This protein binds this small molecule.
Small molecule (SMILES): CC(C)Cc1ccc(S(=O)(=O)NC(=O)Nc2ncc(Br)s2)s1

Sequence of chain 1.E:
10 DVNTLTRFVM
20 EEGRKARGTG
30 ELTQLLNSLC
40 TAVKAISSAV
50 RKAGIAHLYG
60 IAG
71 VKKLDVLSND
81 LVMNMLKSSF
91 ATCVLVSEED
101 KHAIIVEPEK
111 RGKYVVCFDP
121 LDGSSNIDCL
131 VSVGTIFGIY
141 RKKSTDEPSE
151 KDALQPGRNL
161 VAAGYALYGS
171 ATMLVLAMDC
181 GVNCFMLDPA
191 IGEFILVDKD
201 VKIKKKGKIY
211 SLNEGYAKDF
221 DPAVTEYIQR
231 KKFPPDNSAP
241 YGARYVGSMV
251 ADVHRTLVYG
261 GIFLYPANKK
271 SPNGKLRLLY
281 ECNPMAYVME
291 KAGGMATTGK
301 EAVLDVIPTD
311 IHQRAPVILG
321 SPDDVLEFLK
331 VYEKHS

Sequence of chain 1.G:
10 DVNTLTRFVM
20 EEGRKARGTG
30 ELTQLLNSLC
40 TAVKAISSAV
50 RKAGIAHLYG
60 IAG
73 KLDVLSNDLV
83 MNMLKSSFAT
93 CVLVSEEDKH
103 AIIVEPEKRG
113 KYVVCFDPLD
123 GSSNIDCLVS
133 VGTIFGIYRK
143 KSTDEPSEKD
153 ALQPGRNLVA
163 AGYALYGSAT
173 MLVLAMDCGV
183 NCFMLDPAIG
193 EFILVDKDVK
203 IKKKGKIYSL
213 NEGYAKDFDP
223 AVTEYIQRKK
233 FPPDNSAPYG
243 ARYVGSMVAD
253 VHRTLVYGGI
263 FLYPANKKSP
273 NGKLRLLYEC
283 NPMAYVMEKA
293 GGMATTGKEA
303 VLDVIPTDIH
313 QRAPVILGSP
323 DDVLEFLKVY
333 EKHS

Binding-site contacts:
Ligand atom S5 contacts residue ARG23 of chain 1.E at 3.9 Å.
Ligand atom O16 contacts residue THR32 of chain 1.E at 2.9 Å (h-bond).
Ligand atom S1 contacts residue GLY29 of chain 1.E at 3.5 Å (h-bond).
Ligand atom C10 contacts residue 95M1 of chain 1.O at 3.7 Å.
Ligand atom O17 contacts residue THR32 of chain 1.E at 2.8 Å (h-bond).
Ligand atom O15 contacts residue GLY29 of chain 1.E at 3.3 Å (h-bond).
Ligand atom C13 contacts residue 95M1 of chain 1.O at 3.1 Å.
Ligand atom O17 contacts residue GLY22 of chain 1.E at 3.8 Å.
Ligand atom C14 contacts residue ALA25 of chain 1.E at 3.8 Å (hydrophobic).
Ligand atom O16 contacts residue LEU31 of chain 1.E at 3.2 Å (h-bond).
Ligand atom N4 contacts residue THR28 of chain 1.E at 3.6 Å (h-bond).
Ligand atom N4 contacts residue GLY29 of chain 1.E at 3.0 Å (h-bond).
Ligand atom C3 contacts residue GLY22 of chain 1.E at 3.9 Å.
Ligand atom BR18 contacts residue MET19 of chain 1.E at 3.6 Å.
Ligand atom N4 contacts residue GLY27 of chain 1.E at 3.1 Å.
Ligand atom S7 contacts residue GLY22 of chain 1.E at 3.6 Å.
Ligand atom C13 contacts residue THR28 of chain 1.G at 3.9 Å.
Ligand atom C6 contacts residue GLY22 of chain 1.E at 3.6 Å.
Ligand atom O16 contacts residue GLU30 of chain 1.E at 3.7 Å.
Ligand atom BR18 contacts residue GLY29 of chain 1.G at 3.9 Å.
Ligand atom N4 contacts residue GLY22 of chain 1.E at 3.7 Å.
Ligand atom N9 contacts residue ARG23 of chain 1.E at 3.8 Å.
Ligand atom N9 contacts residue 95M1 of chain 1.O at 3.2 Å.
Ligand atom C10 contacts residue ARG23 of chain 1.E at 3.5 Å.
Ligand atom C6 contacts residue GLY29 of chain 1.E at 3.2 Å.
Ligand atom O16 contacts residue GLY29 of chain 1.E at 3.3 Å.
Ligand atom C2 contacts residue GLY22 of chain 1.E at 3.8 Å.
Ligand atom C20 contacts residue MET178 of chain 1.E at 3.8 Å (hydrophobic).
Ligand atom O15 contacts residue GLY27 of chain 1.E at 3.4 Å.
Ligand atom C13 contacts residue ARG23 of chain 1.E at 3.5 Å.
Ligand atom N8 contacts residue GLY27 of chain 1.E at 3.1 Å (h-bond).
Ligand atom C6 contacts residue GLY27 of chain 1.E at 3.6 Å.
Ligand atom O17 contacts residue GLY29 of chain 1.E at 3.0 Å.
Ligand atom S5 contacts residue MET19 of chain 1.E at 3.7 Å.
Ligand atom C3 contacts residue 95M1 of chain 1.O at 3.8 Å.
Ligand atom N8 contacts residue GLY29 of chain 1.E at 3.7 Å.
Ligand atom N8 contacts residue GLY22 of chain 1.E at 3.4 Å (h-bond).
Ligand atom O15 contacts residue THR28 of chain 1.E at 3.4 Å (h-bond).
Ligand atom C22 contacts residue MET178 of chain 1.E at 3.4 Å (hydrophobic).
Ligand atom C19 contacts residue GLU21 of chain 1.E at 3.9 Å.